Sequence of chain 1.A:
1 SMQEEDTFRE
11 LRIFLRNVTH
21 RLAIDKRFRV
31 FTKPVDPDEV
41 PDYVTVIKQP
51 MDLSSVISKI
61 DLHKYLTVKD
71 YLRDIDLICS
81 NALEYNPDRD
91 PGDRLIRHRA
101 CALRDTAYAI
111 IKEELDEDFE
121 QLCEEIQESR

Binding-site contacts:
Ligand atom C4 contacts residue TYR43 of chain 1.A at 4.2 Å (hydrophobic).
Ligand atom N1 contacts residue VAL30 of chain 1.A at 4.5 Å.
Ligand atom C4 contacts residue ASN86 of chain 1.A at 3.7 Å.
Ligand atom N3 contacts residue TYR85 of chain 1.A at 3.7 Å.
Ligand atom O2 contacts residue EDO1 of chain 1.I at 3.7 Å.
Ligand atom C5 contacts residue VAL35 of chain 1.A at 3.8 Å (hydrophobic).
Ligand atom C2 contacts residue ASN86 of chain 1.A at 3.9 Å.
Ligand atom N3 contacts residue ASN86 of chain 1.A at 3.1 Å (h-bond).
Ligand atom O4 contacts residue TYR43 of chain 1.A at 3.8 Å.
Ligand atom CM5 contacts residue VAL30 of chain 1.A at 3.9 Å (hydrophobic).
Ligand atom N1 contacts residue VAL40 of chain 1.A at 4.2 Å.
Ligand atom C6 contacts residue ILE96 of chain 1.A at 4.4 Å (hydrophobic).
Ligand atom C6 contacts residue VAL30 of chain 1.A at 3.8 Å (hydrophobic).
Ligand atom CM5 contacts residue VAL35 of chain 1.A at 3.4 Å (hydrophobic).
Ligand atom C2 contacts residue EDO1 of chain 1.I at 4.2 Å.
Ligand atom C5 contacts residue VAL30 of chain 1.A at 4.0 Å (hydrophobic).
Ligand atom C2 contacts residue ILE96 of chain 1.A at 4.4 Å (hydrophobic).
Ligand atom O4 contacts residue ALA82 of chain 1.A at 4.5 Å.
Ligand atom O2 contacts residue TYR85 of chain 1.A at 4.2 Å.
Ligand atom C6 contacts residue VAL35 of chain 1.A at 4.0 Å (hydrophobic).
Ligand atom C2 contacts residue TYR85 of chain 1.A at 4.4 Å (hydrophobic).
Ligand atom O4 contacts residue TYR85 of chain 1.A at 3.9 Å.
Ligand atom C5 contacts residue ILE96 of chain 1.A at 3.9 Å (hydrophobic).
Ligand atom O4 contacts residue ILE96 of chain 1.A at 3.7 Å.
Ligand atom CM5 contacts residue ILE96 of chain 1.A at 4.3 Å (hydrophobic).
Ligand atom O2 contacts residue ASN86 of chain 1.A at 3.7 Å.
Ligand atom N3 contacts residue ILE96 of chain 1.A at 3.9 Å.
Ligand atom C4 contacts residue TYR85 of chain 1.A at 4.2 Å (hydrophobic).
Ligand atom O4 contacts residue ASN86 of chain 1.A at 2.9 Å (h-bond).
Ligand atom C4 contacts residue ILE96 of chain 1.A at 3.5 Å (hydrophobic).

A small-molecule ligand and the protein it binds are described below.
Small molecule (SMILES): Cc1c[nH]c(=O)[nH]c1=O